This small molecule binds to this protein.
Small molecule (SMILES): CC(=O)N[C@@H]1[C@@H](O)[C@H](O)[C@@H](CO)O[C@H]1O

Binding-site contacts:
Ligand atom C3 contacts residue ASN603 of chain 1.D at 3.8 Å.
Ligand atom C7 contacts residue ASN603 of chain 1.D at 3.1 Å.
Ligand atom C8 contacts residue ASN603 of chain 1.D at 4.3 Å.
Ligand atom O5 contacts residue ASN603 of chain 1.D at 2.4 Å (h-bond).
Ligand atom C5 contacts residue ASN603 of chain 1.D at 3.7 Å.
Ligand atom C2 contacts residue ASN603 of chain 1.D at 2.5 Å.
Ligand atom N2 contacts residue ASN603 of chain 1.D at 2.9 Å (h-bond).
Ligand atom O7 contacts residue ASN603 of chain 1.D at 3.0 Å (h-bond).
Ligand atom C1 contacts residue ASN603 of chain 1.D at 1.4 Å.
Ligand atom C4 contacts residue ASN603 of chain 1.D at 4.2 Å.

Sequence of chain 1.D:
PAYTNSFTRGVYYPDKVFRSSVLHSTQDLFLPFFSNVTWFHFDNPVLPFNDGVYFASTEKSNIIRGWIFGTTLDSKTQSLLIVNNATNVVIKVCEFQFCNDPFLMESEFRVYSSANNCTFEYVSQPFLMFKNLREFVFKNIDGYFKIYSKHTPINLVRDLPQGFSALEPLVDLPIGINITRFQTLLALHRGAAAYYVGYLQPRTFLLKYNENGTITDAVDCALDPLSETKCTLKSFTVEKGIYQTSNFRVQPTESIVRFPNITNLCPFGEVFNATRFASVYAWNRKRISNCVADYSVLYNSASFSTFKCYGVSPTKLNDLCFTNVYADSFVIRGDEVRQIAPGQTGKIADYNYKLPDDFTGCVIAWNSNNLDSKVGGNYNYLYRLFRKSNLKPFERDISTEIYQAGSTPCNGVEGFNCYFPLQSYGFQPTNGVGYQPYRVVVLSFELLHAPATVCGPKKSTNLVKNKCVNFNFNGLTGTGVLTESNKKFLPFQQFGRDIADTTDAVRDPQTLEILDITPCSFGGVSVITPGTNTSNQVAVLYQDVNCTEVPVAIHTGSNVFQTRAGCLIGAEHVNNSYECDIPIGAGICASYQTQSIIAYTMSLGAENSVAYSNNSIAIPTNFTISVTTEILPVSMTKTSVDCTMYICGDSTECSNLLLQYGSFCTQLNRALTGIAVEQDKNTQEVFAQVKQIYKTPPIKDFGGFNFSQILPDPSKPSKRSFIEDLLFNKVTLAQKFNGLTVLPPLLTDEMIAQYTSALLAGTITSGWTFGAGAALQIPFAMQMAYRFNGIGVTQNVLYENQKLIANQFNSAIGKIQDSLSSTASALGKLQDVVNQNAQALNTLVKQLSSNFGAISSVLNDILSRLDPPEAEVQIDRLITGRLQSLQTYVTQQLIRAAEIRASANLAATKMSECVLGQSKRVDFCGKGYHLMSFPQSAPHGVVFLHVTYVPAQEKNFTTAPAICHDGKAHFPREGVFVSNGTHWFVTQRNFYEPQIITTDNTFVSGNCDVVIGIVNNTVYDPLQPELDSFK